Sequence of chain 1.A:
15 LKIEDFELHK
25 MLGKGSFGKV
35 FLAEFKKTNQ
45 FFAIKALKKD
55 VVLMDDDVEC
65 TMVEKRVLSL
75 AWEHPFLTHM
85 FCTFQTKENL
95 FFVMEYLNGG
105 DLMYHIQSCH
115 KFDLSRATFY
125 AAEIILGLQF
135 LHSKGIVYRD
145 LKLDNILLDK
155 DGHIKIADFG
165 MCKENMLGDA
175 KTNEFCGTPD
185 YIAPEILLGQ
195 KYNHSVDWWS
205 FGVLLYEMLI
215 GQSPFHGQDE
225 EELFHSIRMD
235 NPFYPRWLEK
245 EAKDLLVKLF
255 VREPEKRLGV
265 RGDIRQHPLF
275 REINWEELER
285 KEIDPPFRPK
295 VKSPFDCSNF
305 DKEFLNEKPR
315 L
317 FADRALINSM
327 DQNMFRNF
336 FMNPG

The protein below binds the small molecule below.
Small molecule (SMILES): CN(C)C[C@@H]1CC[N+]2=C(C1)C(=C1C(=O)NC(=O)C1=C1C=[N+](C)c3ccccc31)c1ccccc12

Binding-site contacts:
Ligand atom CBB contacts residue ASP162 of chain 1.A at 3.5 Å.
Ligand atom CAY contacts residue ASP162 of chain 1.A at 3.7 Å.
Ligand atom CAS contacts residue LEU26 of chain 1.A at 3.8 Å (hydrophobic).
Ligand atom CAZ contacts residue GLU68 of chain 1.A at 3.6 Å.
Ligand atom OAB contacts residue ALA47 of chain 1.A at 3.6 Å.
Ligand atom CAH contacts residue LEU151 of chain 1.A at 3.9 Å (hydrophobic).
Ligand atom CAC contacts residue GLU99 of chain 1.A at 3.6 Å.
Ligand atom CAP contacts residue LYS49 of chain 1.A at 3.9 Å.
Ligand atom CAV contacts residue ALA161 of chain 1.A at 3.8 Å (hydrophobic).
Ligand atom CBG contacts residue ASP148 of chain 1.A at 3.7 Å.
Ligand atom OAB contacts residue TYR100 of chain 1.A at 3.7 Å.
Ligand atom CAQ contacts residue GLY27 of chain 1.A at 3.5 Å.
Ligand atom CAI contacts residue PHE31 of chain 1.A at 3.6 Å (hydrophobic).
Ligand atom CAJ contacts residue VAL34 of chain 1.A at 3.6 Å (hydrophobic).
Ligand atom NAD contacts residue ALA47 of chain 1.A at 3.9 Å.
Ligand atom NAD contacts residue THR82 of chain 1.A at 3.8 Å.
Ligand atom CBG contacts residue LEU151 of chain 1.A at 4.0 Å (hydrophobic).
Ligand atom CBA contacts residue PHE304 of chain 1.A at 3.5 Å (hydrophobic).
Ligand atom CAI contacts residue VAL34 of chain 1.A at 3.7 Å (hydrophobic).
Ligand atom CAE contacts residue GLU99 of chain 1.A at 3.9 Å.
Ligand atom OAF contacts residue MET98 of chain 1.A at 3.7 Å.
Ligand atom CAQ contacts residue LEU26 of chain 1.A at 3.7 Å (hydrophobic).
Ligand atom NAD contacts residue GLU99 of chain 1.A at 2.8 Å (salt-bridge).
Ligand atom CAG contacts residue LEU151 of chain 1.A at 3.9 Å (hydrophobic).
Ligand atom CBJ contacts residue ASP148 of chain 1.A at 3.3 Å.
Ligand atom CBF contacts residue ASP148 of chain 1.A at 3.9 Å.
Ligand atom CAU contacts residue LEU101 of chain 1.A at 3.7 Å (hydrophobic).
Ligand atom OAB contacts residue LEU101 of chain 1.A at 2.9 Å (h-bond).
Ligand atom NBH contacts residue ASP148 of chain 1.A at 3.6 Å.
Ligand atom CAY contacts residue PHE31 of chain 1.A at 3.7 Å (hydrophobic).
Ligand atom CAC contacts residue ALA47 of chain 1.A at 3.7 Å (hydrophobic).
Ligand atom CAR contacts residue LEU26 of chain 1.A at 3.6 Å (hydrophobic).
Ligand atom CAE contacts residue THR82 of chain 1.A at 3.5 Å.
Ligand atom CAC contacts residue LEU101 of chain 1.A at 3.8 Å (hydrophobic).
Ligand atom C6 contacts residue LEU151 of chain 1.A at 3.8 Å (hydrophobic).
Ligand atom OAF contacts residue THR82 of chain 1.A at 2.6 Å (h-bond).
Ligand atom C6 contacts residue ALA161 of chain 1.A at 3.9 Å (hydrophobic).
Ligand atom CBJ contacts residue ASP105 of chain 1.A at 3.2 Å.
Ligand atom OAB contacts residue GLU99 of chain 1.A at 3.6 Å (salt-bridge).
Ligand atom CAZ contacts residue LYS49 of chain 1.A at 3.9 Å.